Binding-site contacts:
Ligand atom O7 contacts residue ASN370 of chain 1.I at 4.1 Å.
Ligand atom C1 contacts residue ASN370 of chain 1.I at 1.4 Å.
Ligand atom C3 contacts residue ASN370 of chain 1.I at 3.8 Å.
Ligand atom C8 contacts residue PRO369 of chain 1.I at 3.7 Å (hydrophobic).
Ligand atom O5 contacts residue ASN370 of chain 1.I at 2.3 Å (h-bond).
Ligand atom C5 contacts residue ASN370 of chain 1.I at 3.6 Å.
Ligand atom N2 contacts residue ASN370 of chain 1.I at 3.0 Å (h-bond).
Ligand atom C7 contacts residue PRO369 of chain 1.I at 4.4 Å (hydrophobic).
Ligand atom C4 contacts residue ASN370 of chain 1.I at 4.2 Å.
Ligand atom C2 contacts residue ASN370 of chain 1.I at 2.5 Å.
Ligand atom C7 contacts residue ASN370 of chain 1.I at 3.8 Å.

Sequence of chain 1.I:
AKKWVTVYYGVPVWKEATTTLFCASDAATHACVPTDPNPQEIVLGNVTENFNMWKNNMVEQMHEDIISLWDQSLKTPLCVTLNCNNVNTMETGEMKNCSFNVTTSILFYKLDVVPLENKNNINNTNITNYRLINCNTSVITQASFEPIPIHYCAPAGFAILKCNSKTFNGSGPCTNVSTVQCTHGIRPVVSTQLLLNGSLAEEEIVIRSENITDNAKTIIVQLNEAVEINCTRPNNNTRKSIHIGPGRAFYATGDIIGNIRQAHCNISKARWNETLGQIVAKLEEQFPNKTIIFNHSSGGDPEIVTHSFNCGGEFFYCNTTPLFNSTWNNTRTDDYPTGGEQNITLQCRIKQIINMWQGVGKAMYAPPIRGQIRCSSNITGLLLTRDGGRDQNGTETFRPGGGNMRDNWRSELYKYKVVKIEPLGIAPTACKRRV

This protein binds this small molecule.
Small molecule (SMILES): CC(=O)N[C@@H]1[C@@H](O)[C@H](O)[C@@H](CO)O[C@H]1O